Binding-site contacts:
Ligand atom O5 contacts residue THR120 of chain 1.B at 3.3 Å (h-bond).
Ligand atom O7 contacts residue HIS220 of chain 1.B at 3.8 Å.
Ligand atom C2 contacts residue ASN118 of chain 1.B at 2.5 Å.
Ligand atom O7 contacts residue ILE156 of chain 1.B at 4.0 Å.
Ligand atom C2 contacts residue THR120 of chain 1.B at 3.9 Å.
Ligand atom C8 contacts residue SER158 of chain 1.B at 3.9 Å.
Ligand atom N2 contacts residue THR120 of chain 1.B at 3.6 Å.
Ligand atom O7 contacts residue ASN118 of chain 1.B at 3.3 Å (h-bond).
Ligand atom O5 contacts residue ASN118 of chain 1.B at 2.4 Å (h-bond).
Ligand atom C6 contacts residue GLY121 of chain 1.B at 4.4 Å.
Ligand atom C1 contacts residue ASN118 of chain 1.B at 1.4 Å.
Ligand atom N2 contacts residue ASN118 of chain 1.B at 2.9 Å (h-bond).
Ligand atom C7 contacts residue LEU161 of chain 1.B at 4.4 Å (hydrophobic).
Ligand atom C4 contacts residue ASN118 of chain 1.B at 4.2 Å.
Ligand atom C6 contacts residue PRO122 of chain 1.B at 4.2 Å (hydrophobic).
Ligand atom C5 contacts residue THR120 of chain 1.B at 3.1 Å.
Ligand atom C5 contacts residue ASN118 of chain 1.B at 3.6 Å.
Ligand atom C8 contacts residue ILE156 of chain 1.B at 3.7 Å (hydrophobic).
Ligand atom C3 contacts residue THR120 of chain 1.B at 3.7 Å.
Ligand atom C6 contacts residue THR120 of chain 1.B at 3.9 Å.
Ligand atom C8 contacts residue LEU161 of chain 1.B at 3.5 Å (hydrophobic).
Ligand atom C7 contacts residue ILE156 of chain 1.B at 4.1 Å (hydrophobic).
Ligand atom C5 contacts residue GLY121 of chain 1.B at 4.4 Å.
Ligand atom C3 contacts residue ASN118 of chain 1.B at 3.8 Å.
Ligand atom O7 contacts residue LEU161 of chain 1.B at 4.4 Å.
Ligand atom C4 contacts residue THR120 of chain 1.B at 4.1 Å.
Ligand atom C1 contacts residue THR120 of chain 1.B at 3.2 Å.
Ligand atom C7 contacts residue ASN118 of chain 1.B at 3.4 Å.

Sequence of chain 1.B:
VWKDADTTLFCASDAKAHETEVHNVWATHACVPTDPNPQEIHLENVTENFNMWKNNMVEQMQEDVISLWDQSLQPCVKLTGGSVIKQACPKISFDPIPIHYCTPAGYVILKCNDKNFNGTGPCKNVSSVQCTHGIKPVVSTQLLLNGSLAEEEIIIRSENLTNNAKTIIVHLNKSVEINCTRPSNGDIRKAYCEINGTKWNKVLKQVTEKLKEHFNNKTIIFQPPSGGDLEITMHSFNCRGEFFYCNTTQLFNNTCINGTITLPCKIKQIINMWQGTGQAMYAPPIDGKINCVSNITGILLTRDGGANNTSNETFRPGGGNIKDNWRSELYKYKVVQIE

The small molecule below binds the protein below.
Small molecule (SMILES): CC(=O)N[C@@H]1[C@@H](O)[C@H](O)[C@@H](CO)O[C@H]1O